Binding-site contacts:
Ligand atom C9 contacts residue TYR70 of chain 1.A at 3.1 Å (hydrophobic).
Ligand atom C6 contacts residue PHE331 of chain 1.A at 4.0 Å (hydrophobic).
Ligand atom C10 contacts residue TRP279 of chain 1.A at 3.9 Å (hydrophobic).
Ligand atom N1 contacts residue TRP279 of chain 1.A at 4.4 Å.
Ligand atom O7 contacts residue TYR334 of chain 1.A at 3.5 Å.
Ligand atom N1 contacts residue TYR70 of chain 1.A at 4.0 Å.
Ligand atom C5 contacts residue TYR121 of chain 1.A at 3.8 Å (hydrophobic).
Ligand atom O7 contacts residue ASP72 of chain 1.A at 4.4 Å.
Ligand atom C5 contacts residue TYR334 of chain 1.A at 3.9 Å (hydrophobic).
Ligand atom C6 contacts residue TYR121 of chain 1.A at 3.9 Å (hydrophobic).
Ligand atom C3 contacts residue TRP279 of chain 1.A at 3.9 Å (hydrophobic).
Ligand atom C9 contacts residue TRP279 of chain 1.A at 3.4 Å (hydrophobic).
Ligand atom O7 contacts residue TYR121 of chain 1.A at 4.0 Å.
Ligand atom C6 contacts residue TYR334 of chain 1.A at 3.9 Å (hydrophobic).
Ligand atom O7 contacts residue TYR70 of chain 1.A at 4.3 Å.
Ligand atom C4 contacts residue TYR334 of chain 1.A at 4.4 Å (hydrophobic).
Ligand atom C6 contacts residue PHE330 of chain 1.A at 3.7 Å (hydrophobic).
Ligand atom C2 contacts residue TYR70 of chain 1.A at 4.0 Å (hydrophobic).
Ligand atom C3 contacts residue TYR70 of chain 1.A at 4.5 Å (hydrophobic).
Ligand atom C4 contacts residue TYR121 of chain 1.A at 4.5 Å (hydrophobic).
Ligand atom C8 contacts residue TYR70 of chain 1.A at 4.1 Å (hydrophobic).

Sequence of chain 1.A:
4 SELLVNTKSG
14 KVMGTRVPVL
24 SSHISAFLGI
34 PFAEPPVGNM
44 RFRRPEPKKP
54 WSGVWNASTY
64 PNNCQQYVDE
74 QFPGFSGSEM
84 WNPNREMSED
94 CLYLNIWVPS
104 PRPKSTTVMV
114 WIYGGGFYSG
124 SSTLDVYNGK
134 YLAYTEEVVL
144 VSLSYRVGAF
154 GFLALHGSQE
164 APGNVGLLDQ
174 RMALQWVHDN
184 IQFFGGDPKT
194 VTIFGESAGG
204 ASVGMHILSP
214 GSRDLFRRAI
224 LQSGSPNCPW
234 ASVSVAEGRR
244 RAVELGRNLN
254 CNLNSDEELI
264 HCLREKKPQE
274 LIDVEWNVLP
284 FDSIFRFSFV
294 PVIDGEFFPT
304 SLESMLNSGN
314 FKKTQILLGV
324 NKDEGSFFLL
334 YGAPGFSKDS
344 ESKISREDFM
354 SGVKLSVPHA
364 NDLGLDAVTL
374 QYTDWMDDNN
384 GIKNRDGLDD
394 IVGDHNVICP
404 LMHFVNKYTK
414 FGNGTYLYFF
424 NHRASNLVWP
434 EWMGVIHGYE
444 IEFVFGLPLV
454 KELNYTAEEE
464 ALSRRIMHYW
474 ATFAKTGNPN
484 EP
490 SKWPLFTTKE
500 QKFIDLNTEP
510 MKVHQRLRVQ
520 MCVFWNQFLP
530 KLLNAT

This protein binds this small molecule.
Small molecule (SMILES): C[C@@H](O)CCC[N+](C)(C)C